Binding-site contacts:
Ligand atom O5 contacts residue ASN1130 of chain 1.C at 2.4 Å (h-bond).
Ligand atom C5 contacts residue ASN1130 of chain 1.C at 3.6 Å.
Ligand atom C4 contacts residue ASN1130 of chain 1.C at 4.2 Å.
Ligand atom C3 contacts residue ASN1130 of chain 1.C at 3.8 Å.
Ligand atom C8 contacts residue ASN1130 of chain 1.C at 3.5 Å.
Ligand atom C7 contacts residue ASN1130 of chain 1.C at 3.4 Å.
Ligand atom O7 contacts residue ILE1128 of chain 1.C at 4.4 Å.
Ligand atom C1 contacts residue ASN1130 of chain 1.C at 1.4 Å.
Ligand atom N2 contacts residue ASN1130 of chain 1.C at 2.9 Å (h-bond).
Ligand atom O7 contacts residue ASN1130 of chain 1.C at 4.4 Å.
Ligand atom C2 contacts residue ASN1130 of chain 1.C at 2.5 Å.

This protein binds this small molecule.
Small molecule (SMILES): CC(=O)N[C@@H]1[C@@H](O)[C@H](O)[C@@H](CO)O[C@H]1O

Sequence of chain 1.C:
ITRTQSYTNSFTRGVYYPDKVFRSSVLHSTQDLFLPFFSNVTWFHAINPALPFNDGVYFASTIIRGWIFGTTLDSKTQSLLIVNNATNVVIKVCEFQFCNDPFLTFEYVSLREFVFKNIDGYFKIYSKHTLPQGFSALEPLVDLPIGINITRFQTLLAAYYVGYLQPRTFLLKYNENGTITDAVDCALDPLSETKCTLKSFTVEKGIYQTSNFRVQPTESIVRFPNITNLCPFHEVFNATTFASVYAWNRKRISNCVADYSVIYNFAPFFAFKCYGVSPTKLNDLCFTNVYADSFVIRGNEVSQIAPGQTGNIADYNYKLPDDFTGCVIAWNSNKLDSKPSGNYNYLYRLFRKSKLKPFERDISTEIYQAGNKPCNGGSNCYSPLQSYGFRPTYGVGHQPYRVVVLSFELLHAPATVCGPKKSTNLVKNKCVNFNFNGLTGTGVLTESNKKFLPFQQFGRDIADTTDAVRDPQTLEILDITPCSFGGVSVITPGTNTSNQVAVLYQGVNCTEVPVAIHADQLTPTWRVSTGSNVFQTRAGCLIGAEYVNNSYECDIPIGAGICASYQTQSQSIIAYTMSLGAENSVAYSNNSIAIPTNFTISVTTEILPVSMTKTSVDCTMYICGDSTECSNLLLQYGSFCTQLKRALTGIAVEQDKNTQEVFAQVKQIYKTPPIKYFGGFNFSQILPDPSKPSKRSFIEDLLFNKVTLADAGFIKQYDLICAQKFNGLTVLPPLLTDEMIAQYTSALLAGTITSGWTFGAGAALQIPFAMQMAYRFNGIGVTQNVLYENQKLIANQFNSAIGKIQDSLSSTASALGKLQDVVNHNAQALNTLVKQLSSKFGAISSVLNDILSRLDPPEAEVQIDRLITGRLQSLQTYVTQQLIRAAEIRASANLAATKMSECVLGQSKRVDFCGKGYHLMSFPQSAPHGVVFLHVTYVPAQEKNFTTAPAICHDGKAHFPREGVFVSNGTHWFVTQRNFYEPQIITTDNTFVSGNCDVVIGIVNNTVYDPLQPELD